Binding-site contacts:
Ligand atom N2 contacts residue ASN314 of chain 1.B at 2.5 Å (h-bond).
Ligand atom C6 contacts residue TYR240 of chain 1.B at 4.2 Å (hydrophobic).
Ligand atom C5 contacts residue HIS317 of chain 1.B at 3.9 Å.
Ligand atom O7 contacts residue ASN314 of chain 1.B at 4.4 Å.
Ligand atom C3 contacts residue THR316 of chain 1.B at 3.8 Å.
Ligand atom O7 contacts residue ASN241 of chain 1.B at 4.1 Å.
Ligand atom O3 contacts residue ASN241 of chain 1.B at 4.4 Å.
Ligand atom O7 contacts residue HIS317 of chain 1.B at 4.2 Å.
Ligand atom N2 contacts residue ASN241 of chain 1.B at 3.7 Å.
Ligand atom C7 contacts residue ASN241 of chain 1.B at 4.1 Å.
Ligand atom C1 contacts residue THR316 of chain 1.B at 4.3 Å.
Ligand atom C4 contacts residue ASN314 of chain 1.B at 4.4 Å.
Ligand atom C8 contacts residue ASN314 of chain 1.B at 4.4 Å.
Ligand atom N2 contacts residue ASP315 of chain 1.B at 4.3 Å.
Ligand atom O5 contacts residue HIS317 of chain 1.B at 4.1 Å.
Ligand atom C7 contacts residue HIS317 of chain 1.B at 4.3 Å.
Ligand atom C4 contacts residue ASN241 of chain 1.B at 3.9 Å.
Ligand atom C3 contacts residue ASN314 of chain 1.B at 3.7 Å.
Ligand atom C2 contacts residue THR316 of chain 1.B at 4.2 Å.
Ligand atom O6 contacts residue ASN241 of chain 1.B at 4.1 Å.
Ligand atom O5 contacts residue TYR240 of chain 1.B at 4.1 Å.
Ligand atom O5 contacts residue ASN314 of chain 1.B at 2.6 Å (h-bond).
Ligand atom O5 contacts residue ASN241 of chain 1.B at 3.0 Å (h-bond).
Ligand atom N2 contacts residue THR316 of chain 1.B at 3.9 Å.
Ligand atom C7 contacts residue THR243 of chain 1.B at 4.3 Å.
Ligand atom C1 contacts residue ASN314 of chain 1.B at 1.5 Å.
Ligand atom C5 contacts residue ASN314 of chain 1.B at 3.9 Å.
Ligand atom C5 contacts residue ASN241 of chain 1.B at 3.9 Å.
Ligand atom C1 contacts residue HIS317 of chain 1.B at 4.3 Å.
Ligand atom C2 contacts residue ASN241 of chain 1.B at 2.9 Å.
Ligand atom C1 contacts residue ASN241 of chain 1.B at 3.1 Å.
Ligand atom C6 contacts residue ASN241 of chain 1.B at 3.8 Å.
Ligand atom C8 contacts residue THR243 of chain 1.B at 3.5 Å.
Ligand atom O4 contacts residue HIS317 of chain 1.B at 4.5 Å.
Ligand atom C2 contacts residue ASN314 of chain 1.B at 2.4 Å.
Ligand atom O6 contacts residue HIS317 of chain 1.B at 3.9 Å.
Ligand atom C3 contacts residue ASN241 of chain 1.B at 3.9 Å.
Ligand atom O3 contacts residue THR316 of chain 1.B at 4.3 Å.
Ligand atom C6 contacts residue PRO239 of chain 1.B at 4.3 Å (hydrophobic).
Ligand atom C7 contacts residue ASN314 of chain 1.B at 3.6 Å.

Sequence of chain 1.B:
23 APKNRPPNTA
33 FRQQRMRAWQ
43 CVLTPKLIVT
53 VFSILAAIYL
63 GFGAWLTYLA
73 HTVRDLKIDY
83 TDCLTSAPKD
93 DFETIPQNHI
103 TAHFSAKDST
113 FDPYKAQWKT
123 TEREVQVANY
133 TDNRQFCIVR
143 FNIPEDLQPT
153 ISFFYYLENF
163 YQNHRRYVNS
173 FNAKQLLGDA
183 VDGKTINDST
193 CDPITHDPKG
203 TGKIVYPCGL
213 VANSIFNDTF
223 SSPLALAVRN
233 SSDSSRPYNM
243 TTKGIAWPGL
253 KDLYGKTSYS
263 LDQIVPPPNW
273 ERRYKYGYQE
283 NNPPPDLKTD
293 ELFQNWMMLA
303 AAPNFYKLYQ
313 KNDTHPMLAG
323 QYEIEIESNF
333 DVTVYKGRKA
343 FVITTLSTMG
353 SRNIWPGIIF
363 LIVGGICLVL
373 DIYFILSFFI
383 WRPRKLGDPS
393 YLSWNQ

This small molecule binds to this protein.
Small molecule (SMILES): CC(=O)N[C@H]1[C@H](O[C@H]2[C@H](O)[C@@H](NC(C)=O)CO[C@@H]2CO)O[C@H](CO)[C@@H](O[C@@H]2O[C@H](CO)[C@@H](O)[C@H](O)[C@@H]2O)[C@@H]1O